The protein below binds the small molecule below.
Small molecule (SMILES): CC[C@H](C)[C@H](N)C(=O)N[C@@H](CO)C(=O)N[C@@H](CCC(=O)O)C(=O)N[C@H](C=O)C(C)C

Binding-site contacts:
Ligand atom C contacts residue VAL4 of chain 47.E at 3.5 Å (hydrophobic).
Ligand atom OE1 contacts residue VAL4 of chain 47.E at 3.6 Å.
Ligand atom CB contacts residue ALA2 of chain 47.E at 4.4 Å (hydrophobic).
Ligand atom O contacts residue VAL4 of chain 47.E at 3.2 Å (h-bond).
Ligand atom CG2 contacts residue ALA2 of chain 47.E at 4.0 Å (hydrophobic).
Ligand atom CA contacts residue ALA2 of chain 47.E at 3.9 Å (hydrophobic).
Ligand atom CG2 contacts residue SER5 of chain 47.E at 3.4 Å.
Ligand atom CG1 contacts residue ALA2 of chain 47.E at 4.5 Å (hydrophobic).
Ligand atom C contacts residue VAL4 of chain 47.E at 4.0 Å (hydrophobic).
Ligand atom CG2 contacts residue GLN3 of chain 47.E at 3.5 Å.
Ligand atom OE1 contacts residue ASN25 of chain 47.E at 4.2 Å.
Ligand atom CA contacts residue VAL4 of chain 47.E at 4.1 Å (hydrophobic).
Ligand atom C contacts residue ALA2 of chain 47.E at 3.5 Å (hydrophobic).
Ligand atom N contacts residue GLY1 of chain 47.E at 4.5 Å.
Ligand atom CB contacts residue GLN3 of chain 47.E at 3.7 Å.
Ligand atom O contacts residue GLN3 of chain 47.E at 2.9 Å (h-bond).
Ligand atom CA contacts residue GLN3 of chain 47.E at 4.5 Å.
Ligand atom CG2 contacts residue VAL4 of chain 47.E at 3.4 Å (hydrophobic).
Ligand atom N contacts residue VAL4 of chain 47.E at 4.3 Å.
Ligand atom CD contacts residue VAL4 of chain 47.E at 3.6 Å (hydrophobic).
Ligand atom O contacts residue VAL4 of chain 47.E at 4.4 Å.
Ligand atom CB contacts residue VAL4 of chain 47.E at 4.0 Å (hydrophobic).
Ligand atom CG1 contacts residue GLN3 of chain 47.E at 3.3 Å.
Ligand atom C contacts residue GLN3 of chain 47.E at 3.9 Å.
Ligand atom N contacts residue VAL4 of chain 47.E at 3.1 Å (h-bond).
Ligand atom CB contacts residue VAL4 of chain 47.E at 4.4 Å (hydrophobic).
Ligand atom CA contacts residue ALA2 of chain 47.E at 3.3 Å (hydrophobic).
Ligand atom O contacts residue ALA2 of chain 47.E at 4.0 Å.
Ligand atom N contacts residue ALA2 of chain 47.E at 2.8 Å (h-bond).
Ligand atom CB contacts residue ALA2 of chain 47.E at 3.3 Å (hydrophobic).
Ligand atom OG contacts residue GLN3 of chain 47.E at 3.3 Å (h-bond).
Ligand atom CG contacts residue VAL4 of chain 47.E at 4.4 Å (hydrophobic).
Ligand atom OE2 contacts residue VAL4 of chain 47.E at 3.7 Å.
Ligand atom CB contacts residue GLN3 of chain 47.E at 4.0 Å.
Ligand atom C contacts residue ALA2 of chain 47.E at 4.0 Å (hydrophobic).
Ligand atom N contacts residue GLN3 of chain 47.E at 4.5 Å.
Ligand atom CA contacts residue VAL4 of chain 47.E at 3.3 Å (hydrophobic).

Sequence of chain 47.E:
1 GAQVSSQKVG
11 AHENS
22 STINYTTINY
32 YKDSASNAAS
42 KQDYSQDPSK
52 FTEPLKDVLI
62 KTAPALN